Binding-site contacts:
Ligand atom C4 contacts residue ALA279 of chain 1.A at 3.8 Å (hydrophobic).
Ligand atom C5 contacts residue HEM1 of chain 1.E at 2.8 Å.
Ligand atom C10 contacts residue ILE95 of chain 1.A at 4.5 Å (hydrophobic).
Ligand atom C6 contacts residue PHE278 of chain 1.A at 4.5 Å (hydrophobic).
Ligand atom C4 contacts residue HEM1 of chain 1.E at 4.1 Å.
Ligand atom C5 contacts residue THR283 of chain 1.A at 3.4 Å.
Ligand atom CL contacts residue PHE278 of chain 1.A at 4.0 Å.
Ligand atom C2 contacts residue HEM1 of chain 1.E at 3.0 Å.
Ligand atom C8 contacts residue PHE278 of chain 1.A at 3.5 Å (hydrophobic).
Ligand atom N1 contacts residue ALA279 of chain 1.A at 3.6 Å.
Ligand atom C4 contacts residue ILE344 of chain 1.A at 4.2 Å (hydrophobic).
Ligand atom C5 contacts residue ALA279 of chain 1.A at 3.4 Å (hydrophobic).
Ligand atom C10 contacts residue VAL348 of chain 1.A at 3.5 Å (hydrophobic).
Ligand atom CL contacts residue ILE82 of chain 1.A at 3.7 Å.
Ligand atom C10 contacts residue PHE96 of chain 1.A at 4.5 Å (hydrophobic).
Ligand atom N3 contacts residue THR283 of chain 1.A at 3.0 Å (h-bond).
Ligand atom C9 contacts residue VAL348 of chain 1.A at 4.2 Å (hydrophobic).
Ligand atom N1 contacts residue CYS417 of chain 1.A at 4.2 Å.
Ligand atom N3 contacts residue ILE344 of chain 1.A at 4.1 Å.
Ligand atom C7 contacts residue PHE278 of chain 1.A at 4.0 Å (hydrophobic).
Ligand atom C7 contacts residue ILE344 of chain 1.A at 4.4 Å (hydrophobic).
Ligand atom C4 contacts residue THR283 of chain 1.A at 4.2 Å.
Ligand atom N3 contacts residue ALA279 of chain 1.A at 3.6 Å.
Ligand atom C10 contacts residue PHE278 of chain 1.A at 4.0 Å (hydrophobic).
Ligand atom C6 contacts residue VAL348 of chain 1.A at 4.3 Å (hydrophobic).
Ligand atom N3 contacts residue HEM1 of chain 1.E at 4.1 Å.
Ligand atom N1 contacts residue HEM1 of chain 1.E at 1.9 Å.
Ligand atom C11 contacts residue PHE278 of chain 1.A at 4.5 Å (hydrophobic).
Ligand atom C11 contacts residue ILE95 of chain 1.A at 4.3 Å (hydrophobic).
Ligand atom CL contacts residue VAL458 of chain 1.A at 4.3 Å.
Ligand atom CL contacts residue PHE96 of chain 1.A at 4.2 Å.
Ligand atom C11 contacts residue VAL348 of chain 1.A at 3.6 Å (hydrophobic).
Ligand atom C2 contacts residue ALA279 of chain 1.A at 3.8 Å (hydrophobic).
Ligand atom C6 contacts residue ILE344 of chain 1.A at 4.4 Å (hydrophobic).
Ligand atom C8 contacts residue VAL458 of chain 1.A at 4.4 Å (hydrophobic).
Ligand atom C9 contacts residue PHE278 of chain 1.A at 3.5 Å (hydrophobic).

Sequence of chain 1.A:
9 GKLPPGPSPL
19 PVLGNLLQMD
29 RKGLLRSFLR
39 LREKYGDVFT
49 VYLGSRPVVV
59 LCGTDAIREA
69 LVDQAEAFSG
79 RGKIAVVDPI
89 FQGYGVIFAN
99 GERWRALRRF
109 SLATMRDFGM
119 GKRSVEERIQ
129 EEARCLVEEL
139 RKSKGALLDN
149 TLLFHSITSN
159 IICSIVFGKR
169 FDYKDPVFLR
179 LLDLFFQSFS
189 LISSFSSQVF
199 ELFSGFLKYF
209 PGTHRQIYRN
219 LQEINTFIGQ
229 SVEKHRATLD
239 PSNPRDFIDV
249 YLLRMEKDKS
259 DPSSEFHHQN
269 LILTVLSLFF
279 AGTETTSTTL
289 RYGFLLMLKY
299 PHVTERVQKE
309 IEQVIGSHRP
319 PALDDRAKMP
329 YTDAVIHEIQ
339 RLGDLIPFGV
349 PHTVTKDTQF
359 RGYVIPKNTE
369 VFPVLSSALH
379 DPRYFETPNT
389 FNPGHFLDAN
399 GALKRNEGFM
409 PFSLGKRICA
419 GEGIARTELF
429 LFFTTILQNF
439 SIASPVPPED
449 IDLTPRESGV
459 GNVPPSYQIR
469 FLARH

A protein and the small-molecule ligand that binds it are described below.
Small molecule (SMILES): Clc1ccc(-c2cnc[nH]2)cc1